Binding-site contacts:
Ligand atom O1B contacts residue MG1 of chain 1.E at 2.1 Å.
Ligand atom O1A contacts residue THR41 of chain 1.B at 2.7 Å (h-bond).
Ligand atom N3 contacts residue ARG260 of chain 1.B at 3.3 Å.
Ligand atom O2G contacts residue THR62 of chain 1.B at 3.4 Å (h-bond).
Ligand atom O2B contacts residue LYS39 of chain 1.B at 2.7 Å (salt-bridge).
Ligand atom O6 contacts residue ALA240 of chain 1.B at 3.1 Å (h-bond).
Ligand atom N2 contacts residue TYR262 of chain 1.B at 3.5 Å (h-bond).
Ligand atom O2' contacts residue ARG260 of chain 1.B at 3.6 Å (salt-bridge).
Ligand atom O2B contacts residue GLY38 of chain 1.B at 3.1 Å (h-bond).
Ligand atom N1 contacts residue ASP181 of chain 1.B at 2.6 Å (salt-bridge).
Ligand atom C6 contacts residue ALA240 of chain 1.B at 3.5 Å (hydrophobic).
Ligand atom O3A contacts residue GLY38 of chain 1.B at 3.0 Å (h-bond).
Ligand atom O1B contacts residue LYS39 of chain 1.B at 3.5 Å (salt-bridge).
Ligand atom O6 contacts residue ILE239 of chain 1.B at 3.5 Å.
Ligand atom N1 contacts residue ARG260 of chain 1.B at 3.5 Å (salt-bridge).
Ligand atom C5 contacts residue ALA240 of chain 1.B at 3.4 Å (hydrophobic).
Ligand atom N1 contacts residue LYS179 of chain 1.B at 3.5 Å.
Ligand atom PG contacts residue MG1 of chain 1.E at 3.3 Å.
Ligand atom S1G contacts residue LYS39 of chain 1.B at 2.7 Å (salt-bridge).
Ligand atom C2 contacts residue ASP181 of chain 1.B at 3.4 Å.
Ligand atom O2G contacts residue TYR61 of chain 1.B at 3.3 Å.
Ligand atom N7 contacts residue ALA240 of chain 1.B at 3.2 Å (h-bond).
Ligand atom O3B contacts residue MG1 of chain 1.E at 3.6 Å.
Ligand atom O1B contacts residue THR40 of chain 1.B at 3.0 Å (h-bond).
Ligand atom O3G contacts residue MG1 of chain 1.E at 2.0 Å.
Ligand atom PB contacts residue LYS39 of chain 1.B at 3.5 Å.
Ligand atom O1A contacts residue THR40 of chain 1.B at 3.4 Å (h-bond).
Ligand atom N2 contacts residue ASP181 of chain 1.B at 3.1 Å (salt-bridge).
Ligand atom N2 contacts residue ARG260 of chain 1.B at 3.2 Å (salt-bridge).
Ligand atom O1A contacts residue GLY38 of chain 1.B at 3.3 Å.
Ligand atom S1G contacts residue SER35 of chain 1.B at 3.4 Å.
Ligand atom S1G contacts residue GLY98 of chain 1.B at 3.1 Å (h-bond).
Ligand atom O6 contacts residue LYS179 of chain 1.B at 3.5 Å.
Ligand atom O3B contacts residue GLY36 of chain 1.B at 3.2 Å (h-bond).
Ligand atom S1G contacts residue GLY36 of chain 1.B at 3.4 Å (h-bond).
Ligand atom O2A contacts residue HIS57 of chain 1.B at 3.2 Å (h-bond).
Ligand atom O3G contacts residue THR62 of chain 1.B at 2.9 Å (h-bond).
Ligand atom C2 contacts residue ARG260 of chain 1.B at 3.1 Å.
Ligand atom O2B contacts residue LEU37 of chain 1.B at 3.2 Å (h-bond).
Ligand atom PB contacts residue MG1 of chain 1.E at 3.3 Å.

This small molecule binds to this protein.
Small molecule (SMILES): Nc1nc2c(ncn2[C@@H]2O[C@H](CO[P](=O)(O)O[P](=O)(O)OP(O)(O)=S)[C@@H](O)[C@H]2O)c(=O)[nH]1

Sequence of chain 1.B:
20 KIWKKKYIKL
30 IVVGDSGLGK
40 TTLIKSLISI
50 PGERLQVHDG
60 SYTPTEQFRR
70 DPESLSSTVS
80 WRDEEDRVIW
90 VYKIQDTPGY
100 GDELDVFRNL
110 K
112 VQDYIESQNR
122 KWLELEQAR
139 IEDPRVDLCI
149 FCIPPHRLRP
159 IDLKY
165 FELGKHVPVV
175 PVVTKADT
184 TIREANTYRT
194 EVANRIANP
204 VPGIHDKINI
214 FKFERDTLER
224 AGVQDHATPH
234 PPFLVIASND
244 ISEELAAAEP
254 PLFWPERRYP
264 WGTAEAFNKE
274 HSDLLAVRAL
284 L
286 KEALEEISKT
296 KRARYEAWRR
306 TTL